Sequence of chain 3.C:
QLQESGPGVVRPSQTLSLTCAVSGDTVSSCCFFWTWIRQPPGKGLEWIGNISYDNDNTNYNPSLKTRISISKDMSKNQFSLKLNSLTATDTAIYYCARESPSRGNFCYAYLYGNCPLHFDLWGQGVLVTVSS

Sequence of chain 3.A:
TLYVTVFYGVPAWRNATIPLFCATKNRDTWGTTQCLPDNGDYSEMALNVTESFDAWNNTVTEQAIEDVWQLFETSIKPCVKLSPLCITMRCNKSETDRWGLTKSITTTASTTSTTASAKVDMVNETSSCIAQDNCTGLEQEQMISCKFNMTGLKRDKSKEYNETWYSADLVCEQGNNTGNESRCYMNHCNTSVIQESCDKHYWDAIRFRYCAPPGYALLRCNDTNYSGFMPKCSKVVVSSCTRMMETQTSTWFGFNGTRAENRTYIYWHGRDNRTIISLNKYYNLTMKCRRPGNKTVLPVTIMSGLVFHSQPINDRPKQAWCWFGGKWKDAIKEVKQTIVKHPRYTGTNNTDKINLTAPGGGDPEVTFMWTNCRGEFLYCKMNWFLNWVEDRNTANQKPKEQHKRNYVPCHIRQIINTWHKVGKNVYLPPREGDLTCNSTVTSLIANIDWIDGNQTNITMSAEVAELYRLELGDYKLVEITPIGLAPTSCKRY

Binding-site contacts:
Ligand atom N2 contacts residue ASN284 of chain 3.A at 3.0 Å (h-bond).
Ligand atom C5 contacts residue ASN302 of chain 3.A at 4.0 Å.
Ligand atom C3 contacts residue ASN284 of chain 3.A at 3.9 Å.
Ligand atom O4 contacts residue MET94 of chain 3.C at 3.8 Å.
Ligand atom C6 contacts residue TYR305 of chain 3.A at 3.9 Å (hydrophobic).
Ligand atom O7 contacts residue ASN284 of chain 3.A at 4.0 Å.
Ligand atom O6 contacts residue ASN302 of chain 3.A at 3.2 Å (h-bond).
Ligand atom O5 contacts residue ASN284 of chain 3.A at 2.4 Å (h-bond).
Ligand atom C7 contacts residue ASN284 of chain 3.A at 3.7 Å.
Ligand atom C1 contacts residue ASN284 of chain 3.A at 1.5 Å.
Ligand atom C4 contacts residue MET94 of chain 3.C at 3.7 Å (hydrophobic).
Ligand atom C7 contacts residue TYR304 of chain 3.A at 4.2 Å (hydrophobic).
Ligand atom O5 contacts residue TYR304 of chain 3.A at 3.6 Å.
Ligand atom C8 contacts residue TYR305 of chain 3.A at 3.3 Å (hydrophobic).
Ligand atom C6 contacts residue TYR304 of chain 3.A at 3.7 Å (hydrophobic).
Ligand atom C4 contacts residue ASN284 of chain 3.A at 4.3 Å.
Ligand atom C5 contacts residue ASN284 of chain 3.A at 3.8 Å.
Ligand atom C7 contacts residue TYR305 of chain 3.A at 4.4 Å (hydrophobic).
Ligand atom C5 contacts residue MET94 of chain 3.C at 4.4 Å (hydrophobic).
Ligand atom O7 contacts residue TYR304 of chain 3.A at 3.8 Å.
Ligand atom C1 contacts residue TYR304 of chain 3.A at 3.9 Å (hydrophobic).
Ligand atom C2 contacts residue ASN284 of chain 3.A at 2.5 Å.
Ligand atom C6 contacts residue MET94 of chain 3.C at 3.9 Å (hydrophobic).
Ligand atom O5 contacts residue ASN302 of chain 3.A at 3.2 Å (h-bond).
Ligand atom O6 contacts residue GLU356 of chain 3.A at 2.8 Å (salt-bridge).
Ligand atom C5 contacts residue TYR304 of chain 3.A at 3.6 Å (hydrophobic).
Ligand atom O6 contacts residue TYR305 of chain 3.A at 4.3 Å.
Ligand atom C6 contacts residue GLU356 of chain 3.A at 3.4 Å.
Ligand atom C1 contacts residue ASN302 of chain 3.A at 4.4 Å.
Ligand atom C6 contacts residue ASN302 of chain 3.A at 3.4 Å.
Ligand atom C8 contacts residue TYR304 of chain 3.A at 3.8 Å (hydrophobic).

A protein and the small-molecule ligand that binds it are described below.
Small molecule (SMILES): CC(=O)N[C@H]1[C@H](O[C@H]2[C@H](O)[C@@H](NC(C)=O)CO[C@@H]2CO)O[C@H](CO)[C@@H](O[C@@H]2O[C@H](CO[C@H]3O[C@H](CO)[C@@H](O)[C@H](O)[C@@H]3O)[C@@H](O)[C@H](O[C@H]3O[C@H](CO)[C@@H](O)[C@H](O)[C@@H]3O)[C@@H]2O)[C@@H]1O